The protein below binds the small molecule below.
Small molecule (SMILES): Nc1ncnc2c1ncn2[C@@H]1O[C@H](CO[P](=O)(O)O[P](=O)(O)CP(=O)(O)O)[C@@H](O)[C@H]1O

Sequence of chain 1.B:
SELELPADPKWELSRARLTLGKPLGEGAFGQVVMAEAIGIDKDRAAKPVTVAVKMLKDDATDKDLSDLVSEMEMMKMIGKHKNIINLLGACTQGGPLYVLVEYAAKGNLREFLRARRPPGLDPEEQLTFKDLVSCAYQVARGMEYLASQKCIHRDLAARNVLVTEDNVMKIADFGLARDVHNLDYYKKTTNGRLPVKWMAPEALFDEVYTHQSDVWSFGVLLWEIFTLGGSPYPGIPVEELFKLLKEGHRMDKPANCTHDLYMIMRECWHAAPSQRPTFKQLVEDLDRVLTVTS

Binding-site contacts:
Ligand atom O3G contacts residue ASN187 of chain 1.B at 3.0 Å (h-bond).
Ligand atom N1 contacts residue ALA123 of chain 1.B at 3.0 Å (h-bond).
Ligand atom N7 contacts residue VAL51 of chain 1.B at 4.1 Å.
Ligand atom C4' contacts residue LEU43 of chain 1.B at 3.5 Å (hydrophobic).
Ligand atom C2 contacts residue TYR122 of chain 1.B at 3.8 Å (hydrophobic).
Ligand atom N1 contacts residue GLU121 of chain 1.B at 3.8 Å.
Ligand atom O2A contacts residue GLY46 of chain 1.B at 3.6 Å.
Ligand atom N1 contacts residue LEU189 of chain 1.B at 3.9 Å.
Ligand atom C2 contacts residue ALA123 of chain 1.B at 3.2 Å (hydrophobic).
Ligand atom O1A contacts residue GLY44 of chain 1.B at 3.7 Å.
Ligand atom C6 contacts residue ALA71 of chain 1.B at 4.0 Å (hydrophobic).
Ligand atom N1 contacts residue TYR122 of chain 1.B at 3.7 Å.
Ligand atom O4' contacts residue GLY44 of chain 1.B at 3.9 Å.
Ligand atom N7 contacts residue LEU189 of chain 1.B at 3.9 Å.
Ligand atom N6 contacts residue GLU121 of chain 1.B at 2.6 Å (salt-bridge).
Ligand atom PG contacts residue ASP200 of chain 1.B at 3.5 Å.
Ligand atom O1A contacts residue GLY46 of chain 1.B at 4.0 Å.
Ligand atom O3' contacts residue LEU43 of chain 1.B at 3.8 Å.
Ligand atom O1B contacts residue ASN209 of chain 1.A at 4.1 Å.
Ligand atom O3G contacts residue ASP200 of chain 1.B at 2.3 Å (salt-bridge).
Ligand atom N6 contacts residue ILE104 of chain 1.B at 3.9 Å.
Ligand atom N3 contacts residue ALA123 of chain 1.B at 4.1 Å.
Ligand atom N6 contacts residue VAL120 of chain 1.B at 3.8 Å.
Ligand atom O4' contacts residue LEU43 of chain 1.B at 3.0 Å (h-bond).
Ligand atom C6 contacts residue GLU121 of chain 1.B at 3.7 Å.
Ligand atom PG contacts residue ASN187 of chain 1.B at 4.1 Å.
Ligand atom C4 contacts residue LEU189 of chain 1.B at 4.0 Å (hydrophobic).
Ligand atom C4' contacts residue GLY44 of chain 1.B at 3.9 Å.
Ligand atom O1A contacts residue GLU45 of chain 1.B at 3.6 Å.
Ligand atom N3 contacts residue LEU43 of chain 1.B at 4.0 Å.
Ligand atom C6 contacts residue LEU189 of chain 1.B at 3.5 Å (hydrophobic).
Ligand atom C5 contacts residue LEU189 of chain 1.B at 3.5 Å (hydrophobic).
Ligand atom C8 contacts residue VAL51 of chain 1.B at 4.1 Å (hydrophobic).
Ligand atom C1' contacts residue LEU43 of chain 1.B at 3.7 Å (hydrophobic).
Ligand atom N6 contacts residue LEU189 of chain 1.B at 3.8 Å.
Ligand atom O2G contacts residue ASN187 of chain 1.B at 3.9 Å.
Ligand atom C3B contacts residue ASP200 of chain 1.B at 3.9 Å.
Ligand atom N6 contacts residue ALA71 of chain 1.B at 3.8 Å.
Ligand atom C6 contacts residue ALA123 of chain 1.B at 4.1 Å (hydrophobic).
Ligand atom O2G contacts residue TYR212 of chain 1.A at 3.3 Å (h-bond).

Sequence of chain 1.A:
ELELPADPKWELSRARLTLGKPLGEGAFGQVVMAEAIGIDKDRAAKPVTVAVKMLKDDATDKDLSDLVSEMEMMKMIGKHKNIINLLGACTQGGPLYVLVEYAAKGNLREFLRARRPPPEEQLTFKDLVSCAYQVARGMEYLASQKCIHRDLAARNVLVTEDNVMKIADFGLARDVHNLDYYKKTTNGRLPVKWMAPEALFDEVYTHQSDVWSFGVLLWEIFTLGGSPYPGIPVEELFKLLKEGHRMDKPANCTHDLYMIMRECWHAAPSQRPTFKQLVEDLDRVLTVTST